Binding-site contacts:
Ligand atom O contacts residue ILE72 of chain 1.J at 3.4 Å.
Ligand atom CA contacts residue GLN62 of chain 1.J at 3.6 Å.
Ligand atom CB contacts residue ARG9 of chain 1.J at 3.5 Å.
Ligand atom N contacts residue ASN76 of chain 1.J at 3.4 Å (h-bond).
Ligand atom N contacts residue ASN69 of chain 1.J at 3.2 Å (h-bond).
Ligand atom CA contacts residue ASN76 of chain 1.J at 3.6 Å.
Ligand atom O contacts residue TYR156 of chain 1.J at 2.7 Å (h-bond).
Ligand atom OXT contacts residue THR140 of chain 1.J at 3.4 Å (h-bond).
Ligand atom CG2 contacts residue TYR43 of chain 1.J at 3.3 Å (hydrophobic).
Ligand atom CG2 contacts residue TYR7 of chain 1.J at 3.6 Å (hydrophobic).
Ligand atom O contacts residue TRP144 of chain 1.J at 3.0 Å (h-bond).
Ligand atom CB contacts residue TYR149 of chain 1.J at 3.6 Å (hydrophobic).
Ligand atom O contacts residue ARG83 of chain 1.J at 3.4 Å (salt-bridge).
Ligand atom CD1 contacts residue TYR43 of chain 1.J at 3.4 Å (hydrophobic).
Ligand atom N contacts residue TYR7 of chain 1.J at 2.9 Å (h-bond).
Ligand atom CG2 contacts residue TYR168 of chain 1.J at 3.6 Å (hydrophobic).
Ligand atom CG1 contacts residue GLN62 of chain 1.J at 3.5 Å.
Ligand atom N contacts residue TYR97 of chain 1.J at 3.5 Å (h-bond).
Ligand atom CA contacts residue ASN69 of chain 1.J at 3.4 Å.
Ligand atom OXT contacts residue LYS143 of chain 1.J at 3.4 Å.
Ligand atom CG2 contacts residue TRP164 of chain 1.J at 3.6 Å (hydrophobic).
Ligand atom CE2 contacts residue TYR149 of chain 1.J at 3.5 Å (hydrophobic).
Ligand atom C contacts residue ILE72 of chain 1.J at 3.7 Å (hydrophobic).
Ligand atom C contacts residue ARG83 of chain 1.J at 3.5 Å.
Ligand atom N contacts residue TYR168 of chain 1.J at 2.8 Å (h-bond).
Ligand atom O contacts residue ARG9 of chain 1.J at 3.5 Å (salt-bridge).
Ligand atom OXT contacts residue ARG83 of chain 1.J at 3.2 Å (salt-bridge).
Ligand atom OG contacts residue ILE79 of chain 1.J at 3.5 Å.
Ligand atom CG2 contacts residue TYR97 of chain 1.J at 3.5 Å (hydrophobic).
Ligand atom CE1 contacts residue GLY152 of chain 1.J at 3.7 Å.
Ligand atom N contacts residue GLN62 of chain 1.J at 3.3 Å (h-bond).
Ligand atom CB contacts residue TYR97 of chain 1.J at 3.4 Å (hydrophobic).
Ligand atom CD1 contacts residue TYR156 of chain 1.J at 3.5 Å (hydrophobic).
Ligand atom CB contacts residue TRP144 of chain 1.J at 3.6 Å (hydrophobic).
Ligand atom O contacts residue ASN69 of chain 1.J at 3.2 Å (h-bond).
Ligand atom O contacts residue TRP144 of chain 1.J at 3.7 Å.
Ligand atom CD contacts residue TRP144 of chain 1.J at 3.6 Å (hydrophobic).
Ligand atom CG1 contacts residue GLN62 of chain 1.J at 3.5 Å.
Ligand atom O contacts residue ILE79 of chain 1.J at 3.6 Å.
Ligand atom O contacts residue LYS143 of chain 1.J at 3.0 Å (salt-bridge).

Sequence of chain 1.J:
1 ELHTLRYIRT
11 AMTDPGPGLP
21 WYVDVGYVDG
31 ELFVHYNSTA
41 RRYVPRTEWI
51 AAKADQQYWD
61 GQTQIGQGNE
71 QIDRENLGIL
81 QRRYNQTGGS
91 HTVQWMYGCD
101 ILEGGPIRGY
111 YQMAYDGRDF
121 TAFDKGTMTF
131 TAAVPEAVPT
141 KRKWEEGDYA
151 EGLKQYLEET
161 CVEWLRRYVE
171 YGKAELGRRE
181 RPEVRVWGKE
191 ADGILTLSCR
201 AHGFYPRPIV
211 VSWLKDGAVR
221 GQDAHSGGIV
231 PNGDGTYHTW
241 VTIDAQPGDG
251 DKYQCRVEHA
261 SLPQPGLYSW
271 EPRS

The small molecule below binds the protein below.
Small molecule (SMILES): CC[C@H](C)[C@H](NC(=O)[C@@H](N)C(C)C)C(=O)N[C@@H](Cc1ccccc1)C(=O)N1CCC[C@H]1C(=O)N[C@@H](C)C(=O)N[C@@H](CCCCN)C(=O)N[C@@H](CO)C(=O)N[C@@H](CC(C)C)C(=O)O